Sequence of chain 2.B:
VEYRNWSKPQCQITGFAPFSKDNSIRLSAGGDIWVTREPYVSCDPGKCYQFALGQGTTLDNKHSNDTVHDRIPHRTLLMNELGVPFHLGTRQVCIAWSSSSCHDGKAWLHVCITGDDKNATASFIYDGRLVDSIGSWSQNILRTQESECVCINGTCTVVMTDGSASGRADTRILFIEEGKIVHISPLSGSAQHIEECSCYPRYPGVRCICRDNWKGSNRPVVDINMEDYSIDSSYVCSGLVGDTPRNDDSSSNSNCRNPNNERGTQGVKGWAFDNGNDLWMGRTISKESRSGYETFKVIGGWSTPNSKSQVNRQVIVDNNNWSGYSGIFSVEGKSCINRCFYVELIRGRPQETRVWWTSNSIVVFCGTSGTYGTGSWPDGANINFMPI

Binding-site contacts:
Ligand atom C2 contacts residue GLN310 of chain 2.B at 3.7 Å.
Ligand atom C7 contacts residue ASN119 of chain 2.A at 3.0 Å.
Ligand atom O5 contacts residue THR374 of chain 2.B at 3.5 Å.
Ligand atom O4 contacts residue ASN312 of chain 2.B at 3.6 Å (h-bond).
Ligand atom N2 contacts residue ASN119 of chain 2.A at 2.8 Å (h-bond).
Ligand atom O5 contacts residue VAL311 of chain 2.B at 3.7 Å.
Ligand atom C2 contacts residue ASN119 of chain 2.A at 2.3 Å.
Ligand atom O2 contacts residue GLN310 of chain 2.B at 2.8 Å (h-bond).
Ligand atom O3 contacts residue GLN310 of chain 2.B at 3.3 Å (h-bond).
Ligand atom O6 contacts residue TYR372 of chain 2.B at 3.5 Å.
Ligand atom C6 contacts residue VAL311 of chain 2.B at 3.8 Å (hydrophobic).
Ligand atom C1 contacts residue ASN119 of chain 2.A at 1.4 Å.
Ligand atom C5 contacts residue ASN119 of chain 2.A at 3.7 Å.
Ligand atom O2 contacts residue ARG313 of chain 2.B at 3.3 Å.
Ligand atom C2 contacts residue ARG313 of chain 2.B at 3.8 Å.
Ligand atom O4 contacts residue GLN310 of chain 2.B at 3.9 Å.
Ligand atom O5 contacts residue GLY373 of chain 2.B at 3.4 Å.
Ligand atom C3 contacts residue GLN310 of chain 2.B at 3.4 Å.
Ligand atom O7 contacts residue THR374 of chain 2.B at 3.5 Å (h-bond).
Ligand atom O6 contacts residue THR374 of chain 2.B at 3.6 Å.
Ligand atom O3 contacts residue GLN310 of chain 2.B at 3.5 Å (h-bond).
Ligand atom O4 contacts residue ARG313 of chain 2.B at 3.4 Å (salt-bridge).
Ligand atom O5 contacts residue TYR372 of chain 2.B at 3.9 Å.
Ligand atom O7 contacts residue ASN119 of chain 2.A at 2.8 Å (h-bond).
Ligand atom C8 contacts residue ASN312 of chain 2.B at 3.7 Å.
Ligand atom O6 contacts residue VAL311 of chain 2.B at 3.6 Å.
Ligand atom O2 contacts residue ASN312 of chain 2.B at 3.8 Å.
Ligand atom C6 contacts residue GLN310 of chain 2.B at 3.5 Å.
Ligand atom C4 contacts residue GLN310 of chain 2.B at 3.4 Å.
Ligand atom O4 contacts residue ARG313 of chain 2.B at 3.3 Å (salt-bridge).
Ligand atom C3 contacts residue ASN119 of chain 2.A at 3.7 Å.
Ligand atom O6 contacts residue GLY373 of chain 2.B at 2.9 Å (h-bond).
Ligand atom C6 contacts residue GLY373 of chain 2.B at 3.5 Å.
Ligand atom O5 contacts residue ASN119 of chain 2.A at 2.4 Å (h-bond).
Ligand atom C2 contacts residue THR374 of chain 2.B at 3.9 Å.
Ligand atom O3 contacts residue ASN312 of chain 2.B at 2.9 Å (h-bond).
Ligand atom O5 contacts residue ASN312 of chain 2.B at 3.8 Å.
Ligand atom O2 contacts residue VAL311 of chain 2.B at 3.6 Å.
Ligand atom C3 contacts residue ASN312 of chain 2.B at 3.6 Å.
Ligand atom C6 contacts residue TYR372 of chain 2.B at 3.5 Å (hydrophobic).

Sequence of chain 2.A:
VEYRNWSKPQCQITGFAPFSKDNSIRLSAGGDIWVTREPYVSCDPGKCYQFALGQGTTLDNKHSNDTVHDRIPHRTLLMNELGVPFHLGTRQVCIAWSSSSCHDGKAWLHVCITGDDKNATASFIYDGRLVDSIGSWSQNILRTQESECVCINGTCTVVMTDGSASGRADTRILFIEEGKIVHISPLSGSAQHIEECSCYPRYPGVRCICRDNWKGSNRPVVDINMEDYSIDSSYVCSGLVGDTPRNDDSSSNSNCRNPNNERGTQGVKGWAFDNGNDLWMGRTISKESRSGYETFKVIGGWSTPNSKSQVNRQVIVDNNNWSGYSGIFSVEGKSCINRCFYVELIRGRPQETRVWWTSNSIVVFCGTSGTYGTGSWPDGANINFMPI

A small-molecule ligand and the protein it binds are described below.
Small molecule (SMILES): CC(=O)N[C@H]1[C@H](O[C@H]2[C@H](O)[C@@H](NC(C)=O)CO[C@@H]2CO)O[C@H](CO)[C@@H](O[C@@H]2O[C@H](CO[C@H]3O[C@H](CO)[C@@H](O)[C@H](O)[C@@H]3O)[C@@H](O)[C@H](O[C@H]3O[C@H](CO)[C@@H](O)[C@H](O)[C@@H]3O)[C@@H]2O)[C@@H]1O